Sequence of chain 44.A:
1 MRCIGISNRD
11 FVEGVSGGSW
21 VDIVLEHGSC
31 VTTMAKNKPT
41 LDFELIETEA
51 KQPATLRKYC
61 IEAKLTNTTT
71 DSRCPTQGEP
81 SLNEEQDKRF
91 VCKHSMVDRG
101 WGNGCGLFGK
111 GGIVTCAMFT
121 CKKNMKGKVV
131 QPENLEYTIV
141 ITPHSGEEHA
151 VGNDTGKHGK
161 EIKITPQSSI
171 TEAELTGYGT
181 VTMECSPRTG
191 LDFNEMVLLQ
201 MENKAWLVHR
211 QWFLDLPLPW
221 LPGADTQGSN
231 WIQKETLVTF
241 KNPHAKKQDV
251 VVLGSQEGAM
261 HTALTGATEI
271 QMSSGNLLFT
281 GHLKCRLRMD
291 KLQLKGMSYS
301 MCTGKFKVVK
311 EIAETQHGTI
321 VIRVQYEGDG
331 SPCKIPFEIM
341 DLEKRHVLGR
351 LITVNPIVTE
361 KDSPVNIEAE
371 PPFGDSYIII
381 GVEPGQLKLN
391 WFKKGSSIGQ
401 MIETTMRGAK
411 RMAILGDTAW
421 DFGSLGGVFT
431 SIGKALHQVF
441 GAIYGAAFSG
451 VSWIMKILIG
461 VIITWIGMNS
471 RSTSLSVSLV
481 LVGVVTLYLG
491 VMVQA

Binding-site contacts:
Ligand atom C1 contacts residue ASN67 of chain 44.A at 1.4 Å.
Ligand atom N2 contacts residue ASN67 of chain 44.A at 2.9 Å (h-bond).
Ligand atom O5 contacts residue ASN67 of chain 44.A at 2.4 Å (h-bond).
Ligand atom C5 contacts residue ASN67 of chain 44.A at 3.7 Å.
Ligand atom C2 contacts residue ASN67 of chain 44.A at 2.5 Å.
Ligand atom C8 contacts residue PHE90 of chain 44.A at 3.7 Å (hydrophobic).
Ligand atom C3 contacts residue ASN67 of chain 44.A at 3.8 Å.
Ligand atom C8 contacts residue MET118 of chain 44.A at 4.3 Å (hydrophobic).
Ligand atom C7 contacts residue ASN67 of chain 44.A at 3.9 Å.
Ligand atom C8 contacts residue ASN67 of chain 44.A at 4.3 Å.
Ligand atom O7 contacts residue ASN67 of chain 44.A at 4.3 Å.
Ligand atom C4 contacts residue ASN67 of chain 44.A at 4.2 Å.

A protein and the small-molecule ligand that binds it are described below.
Small molecule (SMILES): CC(=O)N[C@@H]1[C@@H](O)[C@H](O)[C@@H](CO)O[C@H]1O